Binding-site contacts:
Ligand atom N1 contacts residue THR153 of chain 1.A at 3.2 Å (h-bond).
Ligand atom PG contacts residue ADX1 of chain 1.G at 3.3 Å.
Ligand atom O2B contacts residue MG1 of chain 1.I at 2.0 Å.
Ligand atom O3G contacts residue ADX1 of chain 1.G at 2.9 Å (h-bond).
Ligand atom N3 contacts residue ARG117 of chain 1.A at 3.3 Å.
Ligand atom O3A contacts residue GLY17 of chain 1.A at 3.0 Å (h-bond).
Ligand atom PB contacts residue LYS18 of chain 1.A at 3.5 Å.
Ligand atom C2' contacts residue THR20 of chain 1.A at 3.4 Å.
Ligand atom O3A contacts residue LYS18 of chain 1.A at 3.5 Å (salt-bridge).
Ligand atom O5' contacts residue THR20 of chain 1.A at 3.5 Å (h-bond).
Ligand atom O1B contacts residue GLY17 of chain 1.A at 3.1 Å (h-bond).
Ligand atom PB contacts residue MG1 of chain 1.I at 3.2 Å.
Ligand atom O2G contacts residue SER14 of chain 1.A at 3.2 Å (h-bond).
Ligand atom O2G contacts residue LYS120 of chain 1.A at 3.2 Å (salt-bridge).
Ligand atom O2B contacts residue LYS18 of chain 1.A at 3.5 Å (salt-bridge).
Ligand atom O1G contacts residue LYS120 of chain 1.A at 3.3 Å (salt-bridge).
Ligand atom O1B contacts residue ALA16 of chain 1.A at 3.4 Å (h-bond).
Ligand atom O1G contacts residue MG1 of chain 1.I at 2.0 Å.
Ligand atom C2 contacts residue GOL1 of chain 1.N at 3.2 Å.
Ligand atom O1A contacts residue THR20 of chain 1.A at 2.7 Å (h-bond).
Ligand atom O1A contacts residue GLY17 of chain 1.A at 3.3 Å.
Ligand atom N1 contacts residue GOL1 of chain 1.N at 3.0 Å (h-bond).
Ligand atom O2G contacts residue ADX1 of chain 1.G at 2.5 Å (h-bond).
Ligand atom N3B contacts residue BO31 of chain 1.K at 2.9 Å (h-bond).
Ligand atom N6 contacts residue GLU161 of chain 1.A at 2.6 Å (salt-bridge).
Ligand atom C2 contacts residue ARG117 of chain 1.A at 3.2 Å.
Ligand atom C6 contacts residue THR153 of chain 1.A at 3.5 Å.
Ligand atom PG contacts residue MG1 of chain 1.I at 3.2 Å.
Ligand atom N3B contacts residue GLY15 of chain 1.A at 3.0 Å (h-bond).
Ligand atom O2G contacts residue BO31 of chain 1.K at 3.5 Å (h-bond).
Ligand atom O1A contacts residue THR19 of chain 1.A at 3.1 Å (h-bond).
Ligand atom O3G contacts residue LYS18 of chain 1.A at 2.5 Å (salt-bridge).
Ligand atom O1B contacts residue LYS18 of chain 1.A at 2.7 Å (salt-bridge).
Ligand atom N3B contacts residue MG1 of chain 1.I at 3.5 Å.
Ligand atom N6 contacts residue THR153 of chain 1.A at 3.4 Å (h-bond).
Ligand atom N6 contacts residue MET156 of chain 1.A at 2.8 Å (h-bond).
Ligand atom O1G contacts residue ADX1 of chain 1.G at 3.2 Å (h-bond).
Ligand atom O2A contacts residue BO31 of chain 1.K at 2.8 Å (h-bond).
Ligand atom O2B contacts residue THR19 of chain 1.A at 2.9 Å (h-bond).
Ligand atom O3G contacts residue SER14 of chain 1.A at 3.5 Å.

Sequence of chain 1.A:
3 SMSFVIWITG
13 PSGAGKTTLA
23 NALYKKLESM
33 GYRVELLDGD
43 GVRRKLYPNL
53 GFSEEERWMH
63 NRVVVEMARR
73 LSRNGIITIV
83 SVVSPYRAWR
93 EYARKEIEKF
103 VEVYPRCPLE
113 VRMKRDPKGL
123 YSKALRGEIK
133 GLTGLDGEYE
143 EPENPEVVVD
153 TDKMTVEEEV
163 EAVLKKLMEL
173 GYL

This small molecule binds to this protein.
Small molecule (SMILES): Nc1ncnc2c1ncn2[C@@H]1O[C@H](CO[P](=O)(O)O[P](=O)(O)NP(=O)(O)O)[C@@H](O)[C@H]1O